The protein below binds the small molecule below.
Small molecule (SMILES): CC(=O)N[C@H]1[C@H](O[C@H]2[C@H](O)[C@@H](NC(C)=O)CO[C@@H]2CO)O[C@H](CO)[C@@H](O)[C@@H]1O

Sequence of chain 55.E:
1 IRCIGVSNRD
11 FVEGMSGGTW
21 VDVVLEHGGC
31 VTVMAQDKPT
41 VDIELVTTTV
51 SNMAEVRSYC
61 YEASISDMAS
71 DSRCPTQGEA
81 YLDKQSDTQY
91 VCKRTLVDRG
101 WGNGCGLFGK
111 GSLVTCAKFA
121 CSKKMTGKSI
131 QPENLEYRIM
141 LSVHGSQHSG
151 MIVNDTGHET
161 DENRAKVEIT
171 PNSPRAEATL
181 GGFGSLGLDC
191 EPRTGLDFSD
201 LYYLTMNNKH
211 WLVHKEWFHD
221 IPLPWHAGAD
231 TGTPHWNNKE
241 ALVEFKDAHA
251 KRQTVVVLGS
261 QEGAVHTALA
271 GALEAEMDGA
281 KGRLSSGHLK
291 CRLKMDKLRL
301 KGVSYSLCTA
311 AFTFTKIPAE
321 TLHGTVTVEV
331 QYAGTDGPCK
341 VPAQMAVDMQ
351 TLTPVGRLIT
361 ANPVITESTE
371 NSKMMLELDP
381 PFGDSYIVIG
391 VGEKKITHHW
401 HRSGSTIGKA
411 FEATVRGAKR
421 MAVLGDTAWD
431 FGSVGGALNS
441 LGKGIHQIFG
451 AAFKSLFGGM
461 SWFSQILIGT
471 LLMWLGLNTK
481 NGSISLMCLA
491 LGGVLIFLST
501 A

Binding-site contacts:
Ligand atom O7 contacts residue ASN154 of chain 55.E at 3.2 Å (h-bond).
Ligand atom C6 contacts residue THR156 of chain 55.E at 4.4 Å.
Ligand atom C7 contacts residue MET151 of chain 55.E at 4.3 Å (hydrophobic).
Ligand atom O7 contacts residue MET151 of chain 55.E at 3.6 Å.
Ligand atom O3 contacts residue ASN154 of chain 55.E at 4.1 Å.
Ligand atom O5 contacts residue ASN154 of chain 55.E at 4.2 Å.
Ligand atom C5 contacts residue THR156 of chain 55.E at 3.8 Å.
Ligand atom C8 contacts residue ASN154 of chain 55.E at 2.4 Å.
Ligand atom O6 contacts residue THR156 of chain 55.E at 3.5 Å (h-bond).
Ligand atom O7 contacts residue GLY150 of chain 55.E at 3.7 Å.
Ligand atom C8 contacts residue GLY150 of chain 55.E at 3.5 Å.
Ligand atom C8 contacts residue VAL153 of chain 55.E at 4.3 Å (hydrophobic).
Ligand atom O5 contacts residue THR156 of chain 55.E at 3.2 Å (h-bond).
Ligand atom C7 contacts residue ASN154 of chain 55.E at 2.0 Å.
Ligand atom C1 contacts residue ASN154 of chain 55.E at 2.9 Å.
Ligand atom C2 contacts residue ASN154 of chain 55.E at 2.6 Å.
Ligand atom C3 contacts residue ASN154 of chain 55.E at 3.6 Å.
Ligand atom C7 contacts residue GLY150 of chain 55.E at 3.9 Å.
Ligand atom C1 contacts residue THR156 of chain 55.E at 3.4 Å.
Ligand atom N2 contacts residue ASN154 of chain 55.E at 1.4 Å (h-bond).